The small molecule below binds the protein below.
Small molecule (SMILES): N[C@@H](CCC(=O)O)C(=O)O

Sequence of chain 1.I:
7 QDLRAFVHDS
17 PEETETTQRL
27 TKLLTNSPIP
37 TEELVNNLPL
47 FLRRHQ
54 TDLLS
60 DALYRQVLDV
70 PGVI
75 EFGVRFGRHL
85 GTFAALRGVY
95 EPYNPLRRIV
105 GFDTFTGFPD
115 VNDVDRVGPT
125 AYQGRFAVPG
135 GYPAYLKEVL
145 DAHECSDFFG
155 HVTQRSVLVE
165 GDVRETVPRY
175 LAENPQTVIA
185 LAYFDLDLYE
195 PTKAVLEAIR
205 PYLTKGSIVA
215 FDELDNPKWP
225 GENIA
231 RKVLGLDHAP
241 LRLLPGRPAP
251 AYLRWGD

Binding-site contacts:
Ligand atom CD contacts residue PHE130 of chain 1.I at 4.0 Å (hydrophobic).
Ligand atom C contacts residue ASP216 of chain 1.I at 4.0 Å.
Ligand atom O contacts residue EDO1 of chain 1.VA at 3.8 Å.
Ligand atom OE1 contacts residue LYS222 of chain 1.I at 3.8 Å.
Ligand atom OE1 contacts residue TRP223 of chain 1.I at 3.0 Å (h-bond).
Ligand atom N contacts residue GLU217 of chain 1.I at 2.8 Å (salt-bridge).
Ligand atom C contacts residue NA1 of chain 1.UA at 4.0 Å.
Ligand atom N contacts residue ASP216 of chain 1.I at 2.7 Å (salt-bridge).
Ligand atom O contacts residue GLU217 of chain 1.I at 3.3 Å (salt-bridge).
Ligand atom O contacts residue ASP216 of chain 1.I at 3.5 Å (salt-bridge).
Ligand atom CA contacts residue GLU217 of chain 1.I at 3.7 Å.
Ligand atom N contacts residue ASP191 of chain 1.I at 4.1 Å.
Ligand atom CD contacts residue TRP223 of chain 1.I at 3.7 Å (hydrophobic).
Ligand atom C contacts residue GLU217 of chain 1.I at 3.8 Å.
Ligand atom CG contacts residue GLU217 of chain 1.I at 3.5 Å.
Ligand atom CB contacts residue GLU217 of chain 1.I at 4.2 Å.
Ligand atom N contacts residue ASP189 of chain 1.I at 3.6 Å.
Ligand atom N contacts residue NA1 of chain 1.UA at 4.0 Å.
Ligand atom O contacts residue NA1 of chain 1.UA at 2.9 Å (h-bond).
Ligand atom CB contacts residue PHE130 of chain 1.I at 4.1 Å (hydrophobic).
Ligand atom CG contacts residue TRP223 of chain 1.I at 4.2 Å (hydrophobic).
Ligand atom OE2 contacts residue PHE130 of chain 1.I at 3.2 Å.
Ligand atom CA contacts residue ASP216 of chain 1.I at 3.8 Å.